The protein below binds the small molecule below.
Small molecule (SMILES): CC(=O)N[C@@H]1[C@@H](O)[C@H](O)[C@@H](CO)O[C@H]1O

Sequence of chain 1.A:
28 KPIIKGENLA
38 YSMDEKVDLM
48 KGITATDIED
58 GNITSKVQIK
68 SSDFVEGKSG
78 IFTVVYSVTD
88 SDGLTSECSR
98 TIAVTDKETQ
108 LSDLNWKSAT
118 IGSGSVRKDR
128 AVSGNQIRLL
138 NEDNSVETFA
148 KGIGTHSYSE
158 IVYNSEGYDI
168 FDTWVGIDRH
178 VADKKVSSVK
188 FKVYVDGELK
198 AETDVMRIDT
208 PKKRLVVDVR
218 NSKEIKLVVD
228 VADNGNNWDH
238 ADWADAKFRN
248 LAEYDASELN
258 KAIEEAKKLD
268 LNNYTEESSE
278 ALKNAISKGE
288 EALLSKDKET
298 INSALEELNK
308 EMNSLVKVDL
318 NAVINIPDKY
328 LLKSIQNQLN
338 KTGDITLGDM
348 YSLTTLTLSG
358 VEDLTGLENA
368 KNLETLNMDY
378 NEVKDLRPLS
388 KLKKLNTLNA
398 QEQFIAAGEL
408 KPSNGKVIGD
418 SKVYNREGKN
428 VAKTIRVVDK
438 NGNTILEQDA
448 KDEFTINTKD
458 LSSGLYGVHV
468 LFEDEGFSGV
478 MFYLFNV

Binding-site contacts:
Ligand atom O4 contacts residue TRP235 of chain 1.A at 3.0 Å (h-bond).
Ligand atom C3 contacts residue TRP235 of chain 1.A at 4.0 Å (hydrophobic).
Ligand atom C3 contacts residue SER120 of chain 1.A at 3.8 Å.
Ligand atom C8 contacts residue GLY121 of chain 1.A at 4.2 Å.
Ligand atom C3 contacts residue HIS153 of chain 1.A at 3.4 Å.
Ligand atom O3 contacts residue HIS237 of chain 1.A at 3.0 Å (h-bond).
Ligand atom C4 contacts residue TRP235 of chain 1.A at 3.7 Å (hydrophobic).
Ligand atom C3 contacts residue HIS237 of chain 1.A at 4.1 Å.
Ligand atom C2 contacts residue HIS237 of chain 1.A at 4.2 Å.
Ligand atom C8 contacts residue HIS153 of chain 1.A at 4.2 Å.
Ligand atom O3 contacts residue HIS153 of chain 1.A at 2.7 Å (h-bond).
Ligand atom C8 contacts residue HIS237 of chain 1.A at 4.0 Å.
Ligand atom N2 contacts residue HIS237 of chain 1.A at 3.9 Å.
Ligand atom C7 contacts residue SER120 of chain 1.A at 3.8 Å.
Ligand atom O4 contacts residue ASN233 of chain 1.A at 4.3 Å.
Ligand atom O3 contacts residue TRP235 of chain 1.A at 3.3 Å.
Ligand atom C7 contacts residue HIS237 of chain 1.A at 3.5 Å.
Ligand atom O7 contacts residue HIS237 of chain 1.A at 3.2 Å (h-bond).
Ligand atom N2 contacts residue SER120 of chain 1.A at 2.9 Å (h-bond).
Ligand atom C6 contacts residue ASN234 of chain 1.A at 3.7 Å.
Ligand atom C5 contacts residue TRP235 of chain 1.A at 4.4 Å (hydrophobic).
Ligand atom O5 contacts residue TRP235 of chain 1.A at 4.0 Å.
Ligand atom O7 contacts residue TRP235 of chain 1.A at 4.2 Å.
Ligand atom O4 contacts residue ASN234 of chain 1.A at 3.0 Å (h-bond).
Ligand atom O4 contacts residue HIS153 of chain 1.A at 4.3 Å.
Ligand atom C1 contacts residue SER120 of chain 1.A at 3.9 Å.
Ligand atom C8 contacts residue SER120 of chain 1.A at 3.8 Å.
Ligand atom C2 contacts residue HIS153 of chain 1.A at 4.3 Å.
Ligand atom C2 contacts residue TRP235 of chain 1.A at 3.9 Å (hydrophobic).
Ligand atom O3 contacts residue ASP236 of chain 1.A at 4.4 Å.
Ligand atom C8 contacts residue VAL129 of chain 1.A at 4.0 Å (hydrophobic).
Ligand atom C2 contacts residue SER120 of chain 1.A at 3.7 Å.
Ligand atom C7 contacts residue HIS153 of chain 1.A at 4.4 Å.
Ligand atom C5 contacts residue ASN234 of chain 1.A at 4.3 Å.
Ligand atom N2 contacts residue HIS153 of chain 1.A at 4.0 Å.
Ligand atom C6 contacts residue TRP235 of chain 1.A at 4.0 Å (hydrophobic).
Ligand atom C4 contacts residue ASN234 of chain 1.A at 3.8 Å.